This small molecule binds to this protein.
Small molecule (SMILES): CN(Cc1cnc2nc(N)nc(N)c2n1)c1ccc(C(=O)N[C@@H](CCC(=O)O)C(=O)O)cc1

Binding-site contacts:
Ligand atom N3 contacts residue VAL9 of chain 1.E at 3.4 Å.
Ligand atom O1 contacts residue ARG70 of chain 1.E at 2.6 Å (salt-bridge).
Ligand atom C14 contacts residue ILE62 of chain 1.E at 3.8 Å (hydrophobic).
Ligand atom N3 contacts residue VAL10 of chain 1.E at 3.3 Å (h-bond).
Ligand atom NA2 contacts residue ALA11 of chain 1.E at 3.7 Å.
Ligand atom NA2 contacts residue VAL10 of chain 1.E at 3.5 Å (h-bond).
Ligand atom C4 contacts residue NDP1 of chain 1.V at 3.2 Å.
Ligand atom C4 contacts residue VAL9 of chain 1.E at 3.7 Å (hydrophobic).
Ligand atom N3 contacts residue ALA11 of chain 1.E at 3.7 Å.
Ligand atom N3 contacts residue PHE36 of chain 1.E at 3.7 Å.
Ligand atom NA2 contacts residue THR134 of chain 1.E at 3.2 Å (h-bond).
Ligand atom C12 contacts residue LEU33 of chain 1.E at 3.6 Å (hydrophobic).
Ligand atom NA4 contacts residue NDP1 of chain 1.V at 3.4 Å (h-bond).
Ligand atom NA4 contacts residue CYS113 of chain 1.E at 3.5 Å.
Ligand atom NA2 contacts residue ASP32 of chain 1.E at 3.0 Å (salt-bridge).
Ligand atom N1 contacts residue ALA11 of chain 1.E at 3.5 Å.
Ligand atom O2 contacts residue ARG70 of chain 1.E at 3.0 Å (salt-bridge).
Ligand atom N1 contacts residue ASP32 of chain 1.E at 2.9 Å (salt-bridge).
Ligand atom N5 contacts residue NDP1 of chain 1.V at 3.5 Å (h-bond).
Ligand atom C4A contacts residue NDP1 of chain 1.V at 3.3 Å.
Ligand atom N8 contacts residue LEU33 of chain 1.E at 3.6 Å.
Ligand atom CT contacts residue SER37 of chain 1.E at 3.6 Å.
Ligand atom NA4 contacts residue TYR119 of chain 1.E at 3.6 Å (h-bond).
Ligand atom O1 contacts residue SER37 of chain 1.E at 3.7 Å.
Ligand atom CM contacts residue THR58 of chain 1.E at 3.6 Å.
Ligand atom CT contacts residue ARG70 of chain 1.E at 3.4 Å.
Ligand atom C7 contacts residue LEU33 of chain 1.E at 3.6 Å (hydrophobic).
Ligand atom C8A contacts residue ASP32 of chain 1.E at 3.6 Å.
Ligand atom NA4 contacts residue VAL9 of chain 1.E at 2.8 Å (h-bond).
Ligand atom N8 contacts residue ASP32 of chain 1.E at 3.4 Å (salt-bridge).
Ligand atom C16 contacts residue PHE36 of chain 1.E at 3.6 Å (hydrophobic).
Ligand atom CM contacts residue ILE62 of chain 1.E at 3.5 Å (hydrophobic).
Ligand atom C15 contacts residue PHE36 of chain 1.E at 3.7 Å (hydrophobic).
Ligand atom O2 contacts residue SER37 of chain 1.E at 3.1 Å (h-bond).
Ligand atom C2 contacts residue ASP32 of chain 1.E at 3.6 Å.
Ligand atom C7 contacts residue LEU25 of chain 1.E at 3.5 Å (hydrophobic).
Ligand atom C2 contacts residue ALA11 of chain 1.E at 3.6 Å (hydrophobic).
Ligand atom NA4 contacts residue PHE36 of chain 1.E at 3.5 Å.
Ligand atom C4 contacts residue PHE36 of chain 1.E at 3.6 Å (hydrophobic).
Ligand atom C2 contacts residue VAL10 of chain 1.E at 3.7 Å (hydrophobic).

Sequence of chain 1.E:
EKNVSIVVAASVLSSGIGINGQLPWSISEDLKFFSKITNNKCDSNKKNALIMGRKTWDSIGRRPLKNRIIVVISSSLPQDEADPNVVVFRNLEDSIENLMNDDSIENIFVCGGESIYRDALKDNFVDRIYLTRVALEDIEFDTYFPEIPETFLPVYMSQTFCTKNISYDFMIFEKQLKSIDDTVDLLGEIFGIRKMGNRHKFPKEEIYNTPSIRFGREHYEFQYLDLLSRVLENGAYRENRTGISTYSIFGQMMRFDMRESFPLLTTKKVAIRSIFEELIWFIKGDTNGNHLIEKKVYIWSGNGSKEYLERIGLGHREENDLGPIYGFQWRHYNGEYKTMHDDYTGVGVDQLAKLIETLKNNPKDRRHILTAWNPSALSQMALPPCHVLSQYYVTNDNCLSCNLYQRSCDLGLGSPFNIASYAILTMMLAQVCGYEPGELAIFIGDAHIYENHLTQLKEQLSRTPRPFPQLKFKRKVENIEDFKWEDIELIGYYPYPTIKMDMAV